Sequence of chain 1.C:
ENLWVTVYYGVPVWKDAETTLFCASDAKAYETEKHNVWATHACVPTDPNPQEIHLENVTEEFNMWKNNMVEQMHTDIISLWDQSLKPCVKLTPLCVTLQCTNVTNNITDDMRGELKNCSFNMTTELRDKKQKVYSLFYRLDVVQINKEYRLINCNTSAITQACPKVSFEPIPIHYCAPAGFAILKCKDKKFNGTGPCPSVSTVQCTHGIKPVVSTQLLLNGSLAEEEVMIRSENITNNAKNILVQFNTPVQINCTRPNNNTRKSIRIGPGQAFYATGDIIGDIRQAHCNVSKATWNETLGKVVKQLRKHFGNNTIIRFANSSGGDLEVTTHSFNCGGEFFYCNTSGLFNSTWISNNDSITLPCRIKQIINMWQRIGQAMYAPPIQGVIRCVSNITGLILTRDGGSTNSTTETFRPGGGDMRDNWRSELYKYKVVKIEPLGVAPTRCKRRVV

A protein and the small-molecule ligand that binds it are described below.
Small molecule (SMILES): CC(=O)N[C@H]1[C@H](O[C@H]2[C@H](O)[C@@H](NC(C)=O)CO[C@@H]2CO)O[C@H](CO)[C@@H](O)[C@@H]1O

Binding-site contacts:
Ligand atom C8 contacts residue LEU137 of chain 1.C at 3.6 Å (hydrophobic).
Ligand atom C2 contacts residue TYR135 of chain 1.C at 3.8 Å (hydrophobic).
Ligand atom O6 contacts residue TYR135 of chain 1.C at 4.4 Å.
Ligand atom O5 contacts residue ASN118 of chain 1.C at 2.4 Å (h-bond).
Ligand atom O3 contacts residue TYR135 of chain 1.C at 3.9 Å.
Ligand atom O5 contacts residue TYR135 of chain 1.C at 4.0 Å.
Ligand atom O6 contacts residue ASP290 of chain 1.C at 3.7 Å.
Ligand atom C7 contacts residue ASN118 of chain 1.C at 3.4 Å.
Ligand atom C7 contacts residue ASP290 of chain 1.C at 3.7 Å.
Ligand atom C3 contacts residue ASN118 of chain 1.C at 3.8 Å.
Ligand atom C8 contacts residue ASN118 of chain 1.C at 4.5 Å.
Ligand atom C4 contacts residue ASN118 of chain 1.C at 4.2 Å.
Ligand atom N2 contacts residue ASP290 of chain 1.C at 3.1 Å (salt-bridge).
Ligand atom N2 contacts residue TYR135 of chain 1.C at 3.9 Å.
Ligand atom C4 contacts residue TYR135 of chain 1.C at 4.0 Å (hydrophobic).
Ligand atom C3 contacts residue TYR135 of chain 1.C at 3.4 Å (hydrophobic).
Ligand atom O7 contacts residue ASN118 of chain 1.C at 3.5 Å (h-bond).
Ligand atom C6 contacts residue TYR135 of chain 1.C at 4.4 Å (hydrophobic).
Ligand atom O4 contacts residue TYR135 of chain 1.C at 3.6 Å.
Ligand atom C2 contacts residue ASP290 of chain 1.C at 4.2 Å.
Ligand atom N2 contacts residue ASN118 of chain 1.C at 2.9 Å (h-bond).
Ligand atom C1 contacts residue ASN118 of chain 1.C at 1.4 Å.
Ligand atom O3 contacts residue ASP290 of chain 1.C at 3.2 Å (salt-bridge).
Ligand atom C3 contacts residue ASP290 of chain 1.C at 3.7 Å.
Ligand atom C1 contacts residue TYR135 of chain 1.C at 3.5 Å (hydrophobic).
Ligand atom C5 contacts residue TYR135 of chain 1.C at 3.8 Å (hydrophobic).
Ligand atom C2 contacts residue ASN118 of chain 1.C at 2.4 Å.
Ligand atom C7 contacts residue LEU137 of chain 1.C at 4.2 Å (hydrophobic).
Ligand atom C5 contacts residue ASN118 of chain 1.C at 3.7 Å.
Ligand atom N2 contacts residue LEU137 of chain 1.C at 4.3 Å.
Ligand atom C8 contacts residue ASP290 of chain 1.C at 3.2 Å.